A small-molecule ligand and the protein it binds are described below.
Small molecule (SMILES): COc1cccc([C@@H](C)NC(=O)N2CCC(c3ccncc3)CC2)c1

Binding-site contacts:
Ligand atom O1 contacts residue LYS103 of chain 1.D at 2.6 Å (salt-bridge).
Ligand atom C20 contacts residue ASP214 of chain 1.D at 3.7 Å.
Ligand atom C6 contacts residue ASP214 of chain 1.D at 3.7 Å.
Ligand atom C10 contacts residue GLY83 of chain 1.D at 3.8 Å.
Ligand atom C22 contacts residue LEU203 of chain 1.D at 3.3 Å (hydrophobic).
Ligand atom C14 contacts residue LYS103 of chain 1.D at 3.8 Å.
Ligand atom C8 contacts residue VAL88 of chain 1.D at 3.7 Å (hydrophobic).
Ligand atom C25 contacts residue ALA101 of chain 1.D at 3.8 Å (hydrophobic).
Ligand atom C25 contacts residue GLU152 of chain 1.D at 3.4 Å.
Ligand atom C4 contacts residue ASP214 of chain 1.D at 3.2 Å.
Ligand atom O12 contacts residue LEU105 of chain 1.D at 3.2 Å.
Ligand atom N24 contacts residue ALA101 of chain 1.D at 3.5 Å.
Ligand atom C2 contacts residue LYS103 of chain 1.D at 3.8 Å.
Ligand atom O12 contacts residue GLY86 of chain 1.D at 3.7 Å.
Ligand atom N24 contacts residue TYR153 of chain 1.D at 3.8 Å.
Ligand atom C25 contacts residue MET154 of chain 1.D at 3.5 Å (hydrophobic).
Ligand atom C18 contacts residue ALA213 of chain 1.D at 3.8 Å (hydrophobic).
Ligand atom N3 contacts residue ASP214 of chain 1.D at 3.6 Å.
Ligand atom C9 contacts residue VAL88 of chain 1.D at 3.7 Å (hydrophobic).
Ligand atom C9 contacts residue GLY83 of chain 1.D at 3.6 Å.
Ligand atom C19 contacts residue MET151 of chain 1.D at 3.8 Å (hydrophobic).
Ligand atom C21 contacts residue LEU203 of chain 1.D at 3.1 Å (hydrophobic).
Ligand atom C18 contacts residue LEU203 of chain 1.D at 3.5 Å (hydrophobic).
Ligand atom C8 contacts residue GLY83 of chain 1.D at 3.8 Å.
Ligand atom C10 contacts residue GLY86 of chain 1.D at 3.7 Å.
Ligand atom C7 contacts residue GLY83 of chain 1.D at 3.7 Å.
Ligand atom N24 contacts residue MET154 of chain 1.D at 3.2 Å (h-bond).
Ligand atom C13 contacts residue LEU105 of chain 1.D at 3.8 Å (hydrophobic).
Ligand atom C13 contacts residue PHE85 of chain 1.D at 3.4 Å (hydrophobic).
Ligand atom C13 contacts residue ALA84 of chain 1.D at 3.8 Å (hydrophobic).
Ligand atom C14 contacts residue GLY83 of chain 1.D at 3.7 Å.
Ligand atom C20 contacts residue ALA213 of chain 1.D at 3.8 Å (hydrophobic).
Ligand atom O12 contacts residue ALA84 of chain 1.D at 3.8 Å.
Ligand atom C26 contacts residue LEU203 of chain 1.D at 3.5 Å (hydrophobic).
Ligand atom C2 contacts residue ASP214 of chain 1.D at 3.5 Å.
Ligand atom C11 contacts residue ALA84 of chain 1.D at 3.9 Å (hydrophobic).
Ligand atom O1 contacts residue ASP214 of chain 1.D at 3.6 Å.
Ligand atom O12 contacts residue PHE85 of chain 1.D at 3.2 Å (h-bond).
Ligand atom C11 contacts residue LYS103 of chain 1.D at 3.7 Å.
Ligand atom C11 contacts residue GLY83 of chain 1.D at 3.7 Å.

Sequence of chain 1.D:
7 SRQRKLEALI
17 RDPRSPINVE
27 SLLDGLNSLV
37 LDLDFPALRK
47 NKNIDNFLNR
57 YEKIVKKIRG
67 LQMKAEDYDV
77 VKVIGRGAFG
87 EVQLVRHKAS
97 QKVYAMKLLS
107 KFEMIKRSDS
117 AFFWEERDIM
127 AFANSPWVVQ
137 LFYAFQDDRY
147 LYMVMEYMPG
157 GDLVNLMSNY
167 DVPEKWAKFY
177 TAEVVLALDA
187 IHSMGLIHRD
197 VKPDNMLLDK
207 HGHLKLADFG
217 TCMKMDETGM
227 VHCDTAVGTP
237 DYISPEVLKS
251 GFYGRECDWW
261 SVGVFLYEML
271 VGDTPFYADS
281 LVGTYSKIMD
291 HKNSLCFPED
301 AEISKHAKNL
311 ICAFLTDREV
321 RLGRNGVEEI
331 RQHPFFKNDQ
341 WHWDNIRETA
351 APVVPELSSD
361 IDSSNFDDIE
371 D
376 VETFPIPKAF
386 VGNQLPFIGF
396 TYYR